Sequence of chain 1.A:
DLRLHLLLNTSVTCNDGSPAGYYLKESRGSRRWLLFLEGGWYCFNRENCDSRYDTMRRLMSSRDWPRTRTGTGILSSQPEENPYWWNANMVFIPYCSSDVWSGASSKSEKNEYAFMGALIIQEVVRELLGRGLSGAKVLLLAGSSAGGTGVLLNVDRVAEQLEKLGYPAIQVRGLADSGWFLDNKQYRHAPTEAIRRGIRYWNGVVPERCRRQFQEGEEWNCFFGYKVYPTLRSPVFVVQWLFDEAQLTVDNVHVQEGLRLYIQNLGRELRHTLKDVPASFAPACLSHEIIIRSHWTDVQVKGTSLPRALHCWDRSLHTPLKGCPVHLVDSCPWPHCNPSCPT

This protein binds this small molecule.
Small molecule (SMILES): O=C(O)CSc1ncnc2c(C3CC3)c(Cl)sc12

Binding-site contacts:
Ligand atom C02 contacts residue GLY50 of chain 1.A at 3.9 Å.
Ligand atom O01 contacts residue HIS312 of chain 1.A at 2.9 Å (h-bond).
Ligand atom N17 contacts residue TRP51 of chain 1.A at 3.0 Å.
Ligand atom C02 contacts residue ALA156 of chain 1.A at 3.9 Å (hydrophobic).
Ligand atom C03 contacts residue TRP51 of chain 1.A at 3.6 Å (hydrophobic).
Ligand atom C05 contacts residue TRP51 of chain 1.A at 3.8 Å (hydrophobic).
Ligand atom C16 contacts residue PHE191 of chain 1.A at 3.8 Å (hydrophobic).
Ligand atom C02 contacts residue HIS312 of chain 1.A at 3.9 Å.
Ligand atom O18 contacts residue SER155 of chain 1.A at 2.9 Å (h-bond).
Ligand atom C05 contacts residue PHE191 of chain 1.A at 3.6 Å (hydrophobic).
Ligand atom O01 contacts residue SER155 of chain 1.A at 3.3 Å (h-bond).
Ligand atom CL contacts residue PHE242 of chain 1.A at 3.5 Å.
Ligand atom C02 contacts residue SER155 of chain 1.A at 3.2 Å.
Ligand atom O01 contacts residue TRP51 of chain 1.A at 3.8 Å.
Ligand atom C12 contacts residue PHE191 of chain 1.A at 3.8 Å (hydrophobic).
Ligand atom N15 contacts residue PHE191 of chain 1.A at 3.9 Å.
Ligand atom C09 contacts residue PHE243 of chain 1.A at 4.0 Å (hydrophobic).
Ligand atom C07 contacts residue PHE191 of chain 1.A at 3.4 Å (hydrophobic).
Ligand atom C06 contacts residue PHE191 of chain 1.A at 3.3 Å (hydrophobic).
Ligand atom C09 contacts residue PHE191 of chain 1.A at 3.8 Å (hydrophobic).
Ligand atom N17 contacts residue ALA265 of chain 1.A at 3.7 Å.
Ligand atom C03 contacts residue SER155 of chain 1.A at 3.9 Å.
Ligand atom N17 contacts residue PHE191 of chain 1.A at 3.6 Å.
Ligand atom O18 contacts residue TRP51 of chain 1.A at 2.7 Å (h-bond).
Ligand atom S04 contacts residue ALA156 of chain 1.A at 3.6 Å.
Ligand atom C02 contacts residue TRP51 of chain 1.A at 3.4 Å (hydrophobic).
Ligand atom C11 contacts residue PRO210 of chain 1.A at 3.5 Å (hydrophobic).
Ligand atom C16 contacts residue VAL269 of chain 1.A at 3.8 Å (hydrophobic).
Ligand atom C11 contacts residue PHE243 of chain 1.A at 3.5 Å (hydrophobic).
Ligand atom O18 contacts residue ALA156 of chain 1.A at 3.1 Å (h-bond).
Ligand atom C11 contacts residue PHE191 of chain 1.A at 3.7 Å (hydrophobic).
Ligand atom S14 contacts residue PHE191 of chain 1.A at 3.7 Å.
Ligand atom C10 contacts residue PHE243 of chain 1.A at 3.8 Å (hydrophobic).
Ligand atom C16 contacts residue TRP51 of chain 1.A at 3.2 Å (hydrophobic).
Ligand atom CL contacts residue THR159 of chain 1.A at 3.8 Å.
Ligand atom S14 contacts residue THR159 of chain 1.A at 4.0 Å.
Ligand atom C08 contacts residue PHE191 of chain 1.A at 3.4 Å (hydrophobic).
Ligand atom C10 contacts residue ILE214 of chain 1.A at 3.9 Å (hydrophobic).
Ligand atom C10 contacts residue PRO210 of chain 1.A at 3.3 Å (hydrophobic).
Ligand atom O18 contacts residue GLY50 of chain 1.A at 2.9 Å (h-bond).